Sequence of chain 2.A:
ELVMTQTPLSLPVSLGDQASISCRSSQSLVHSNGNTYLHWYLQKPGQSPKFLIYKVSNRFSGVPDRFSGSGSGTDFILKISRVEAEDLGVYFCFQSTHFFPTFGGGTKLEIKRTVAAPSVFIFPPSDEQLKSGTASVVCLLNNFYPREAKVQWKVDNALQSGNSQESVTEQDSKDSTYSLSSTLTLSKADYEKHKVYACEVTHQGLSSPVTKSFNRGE

This small molecule binds to this protein.
Small molecule (SMILES): CC(=O)[C@H]1CC[C@H]2[C@@H]3CCC4=CC(=O)CC[C@]4(C)[C@H]3CC[C@]12C

Binding-site contacts:
Ligand atom C3 contacts residue TRP104 of chain 2.B at 4.0 Å (hydrophobic).
Ligand atom C12 contacts residue TRP104 of chain 2.B at 4.2 Å (hydrophobic).
Ligand atom C15 contacts residue TRP104 of chain 2.B at 4.1 Å (hydrophobic).
Ligand atom C2 contacts residue TRP47 of chain 2.B at 4.2 Å (hydrophobic).
Ligand atom C9 contacts residue TRP104 of chain 2.B at 4.1 Å (hydrophobic).
Ligand atom C2 contacts residue PHE94 of chain 2.A at 4.2 Å (hydrophobic).
Ligand atom C19 contacts residue TRP47 of chain 2.B at 4.0 Å (hydrophobic).
Ligand atom C16 contacts residue TRP104 of chain 2.B at 4.2 Å (hydrophobic).
Ligand atom C3 contacts residue ASN35 of chain 2.B at 3.2 Å.
Ligand atom C19 contacts residue TRP50 of chain 2.B at 3.6 Å (hydrophobic).
Ligand atom C3 contacts residue ALA105 of chain 2.B at 4.0 Å (hydrophobic).
Ligand atom C4 contacts residue ALA105 of chain 2.B at 4.2 Å (hydrophobic).
Ligand atom C12 contacts residue SER96 of chain 2.A at 4.2 Å.
Ligand atom O20 contacts residue ASN33 of chain 1.A at 2.9 Å (h-bond).
Ligand atom C6 contacts residue TRP50 of chain 2.B at 4.0 Å (hydrophobic).
Ligand atom C17 contacts residue TRP104 of chain 2.B at 3.7 Å (hydrophobic).
Ligand atom C4 contacts residue ASN35 of chain 2.B at 3.8 Å.
Ligand atom C7 contacts residue THR101 of chain 2.B at 4.2 Å.
Ligand atom C4 contacts residue GLY99 of chain 2.B at 3.9 Å.
Ligand atom O3 contacts residue ALA105 of chain 2.B at 3.2 Å.
Ligand atom C2 contacts residue PRO101 of chain 2.A at 4.3 Å (hydrophobic).
Ligand atom C1 contacts residue TRP104 of chain 2.B at 3.8 Å (hydrophobic).
Ligand atom C7 contacts residue TRP50 of chain 2.B at 4.1 Å (hydrophobic).
Ligand atom C14 contacts residue TRP104 of chain 2.B at 3.8 Å (hydrophobic).
Ligand atom C6 contacts residue THR101 of chain 2.B at 3.9 Å.
Ligand atom C3 contacts residue MET106 of chain 2.B at 4.2 Å (hydrophobic).
Ligand atom C2 contacts residue ASN35 of chain 2.B at 3.5 Å.
Ligand atom O3 contacts residue GLY99 of chain 2.B at 4.0 Å.
Ligand atom C4 contacts residue TRP104 of chain 2.B at 4.2 Å (hydrophobic).
Ligand atom O3 contacts residue ASN35 of chain 2.B at 3.3 Å (h-bond).
Ligand atom O3 contacts residue TRP104 of chain 2.B at 4.2 Å.
Ligand atom C20 contacts residue ASN33 of chain 1.A at 4.1 Å.
Ligand atom C2 contacts residue TRP104 of chain 2.B at 4.1 Å (hydrophobic).
Ligand atom C16 contacts residue TRP104 of chain 1.B at 4.0 Å (hydrophobic).
Ligand atom C7 contacts residue TRP104 of chain 2.B at 4.1 Å (hydrophobic).
Ligand atom C8 contacts residue TRP50 of chain 2.B at 4.0 Å (hydrophobic).
Ligand atom C1 contacts residue SER96 of chain 2.A at 3.8 Å.
Ligand atom C1 contacts residue PRO101 of chain 2.A at 4.1 Å (hydrophobic).
Ligand atom O3 contacts residue MET106 of chain 2.B at 3.1 Å.
Ligand atom C19 contacts residue ASN35 of chain 2.B at 4.3 Å.

Sequence of chain 1.A:
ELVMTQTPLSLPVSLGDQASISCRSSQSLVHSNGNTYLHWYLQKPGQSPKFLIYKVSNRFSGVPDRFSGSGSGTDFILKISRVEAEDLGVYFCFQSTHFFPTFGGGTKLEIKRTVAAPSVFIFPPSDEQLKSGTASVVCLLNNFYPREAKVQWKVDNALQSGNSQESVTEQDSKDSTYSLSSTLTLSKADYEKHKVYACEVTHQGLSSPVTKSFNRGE

Sequence of chain 2.B:
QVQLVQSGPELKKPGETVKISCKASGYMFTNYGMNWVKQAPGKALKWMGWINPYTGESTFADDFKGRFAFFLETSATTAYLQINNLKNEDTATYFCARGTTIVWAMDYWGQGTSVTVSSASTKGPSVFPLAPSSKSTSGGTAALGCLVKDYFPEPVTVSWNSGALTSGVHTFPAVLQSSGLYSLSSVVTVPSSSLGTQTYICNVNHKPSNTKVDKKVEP

Sequence of chain 1.B:
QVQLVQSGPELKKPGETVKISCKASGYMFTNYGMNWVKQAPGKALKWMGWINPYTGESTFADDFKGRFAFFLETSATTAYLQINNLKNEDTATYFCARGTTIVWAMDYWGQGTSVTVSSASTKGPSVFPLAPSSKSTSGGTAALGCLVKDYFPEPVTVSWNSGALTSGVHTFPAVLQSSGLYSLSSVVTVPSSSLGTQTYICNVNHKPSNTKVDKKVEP